Sequence of chain 1.B:
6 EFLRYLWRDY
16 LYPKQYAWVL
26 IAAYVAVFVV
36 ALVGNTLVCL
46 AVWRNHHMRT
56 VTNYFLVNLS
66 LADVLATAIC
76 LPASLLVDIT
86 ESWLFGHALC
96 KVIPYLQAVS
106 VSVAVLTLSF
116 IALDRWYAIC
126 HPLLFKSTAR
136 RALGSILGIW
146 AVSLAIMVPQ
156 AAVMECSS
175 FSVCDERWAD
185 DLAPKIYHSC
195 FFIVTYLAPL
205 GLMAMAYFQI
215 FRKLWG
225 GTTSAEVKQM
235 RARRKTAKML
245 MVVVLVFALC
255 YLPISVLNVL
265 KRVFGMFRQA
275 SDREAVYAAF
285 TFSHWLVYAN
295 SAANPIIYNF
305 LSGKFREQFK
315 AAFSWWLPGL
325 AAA

This protein binds this small molecule.
Small molecule (SMILES): Cc1ccc(-n2nccn2)c(C(=O)N2CCN(c3nc4cc(Cl)ccc4o3)CC[C@H]2C)c1

Binding-site contacts:
Ligand atom O2 contacts residue ASN262 of chain 1.B at 2.9 Å (h-bond).
Ligand atom C27 contacts residue VAL106 of chain 1.B at 3.8 Å (hydrophobic).
Ligand atom C6 contacts residue ILE98 of chain 1.B at 3.7 Å (hydrophobic).
Ligand atom C29 contacts residue HIS288 of chain 1.B at 3.5 Å.
Ligand atom C15 contacts residue GLN155 of chain 1.B at 3.4 Å.
Ligand atom C16 contacts residue GLU180 of chain 1.B at 3.9 Å.
Ligand atom C28 contacts residue ILE258 of chain 1.B at 3.7 Å (hydrophobic).
Ligand atom C28 contacts residue ASN262 of chain 1.B at 3.9 Å.
Ligand atom C21 contacts residue VAL291 of chain 1.B at 3.9 Å (hydrophobic).
Ligand atom O1 contacts residue PRO99 of chain 1.B at 3.5 Å.
Ligand atom C24 contacts residue HIS288 of chain 1.B at 3.8 Å.
Ligand atom CL1 contacts residue SER79 of chain 1.B at 3.5 Å.
Ligand atom C1 contacts residue PRO99 of chain 1.B at 3.7 Å (hydrophobic).
Ligand atom C22 contacts residue TYR292 of chain 1.B at 3.8 Å (hydrophobic).
Ligand atom C16 contacts residue GLN155 of chain 1.B at 3.7 Å.
Ligand atom C29 contacts residue TYR292 of chain 1.B at 3.6 Å (hydrophobic).
Ligand atom C23 contacts residue HIS288 of chain 1.B at 3.5 Å.
Ligand atom C8 contacts residue GLN102 of chain 1.B at 3.7 Å.
Ligand atom C6 contacts residue TYR292 of chain 1.B at 3.9 Å (hydrophobic).
Ligand atom C22 contacts residue HIS288 of chain 1.B at 3.9 Å.
Ligand atom N2 contacts residue PRO99 of chain 1.B at 3.7 Å.
Ligand atom C30 contacts residue PHE195 of chain 1.B at 3.8 Å (hydrophobic).
Ligand atom C7 contacts residue TYR292 of chain 1.B at 3.8 Å (hydrophobic).
Ligand atom C15 contacts residue GLU180 of chain 1.B at 3.4 Å.
Ligand atom C11 contacts residue PRO99 of chain 1.B at 3.6 Å (hydrophobic).
Ligand atom C21 contacts residue GLN102 of chain 1.B at 3.9 Å.
Ligand atom N6 contacts residue ILE258 of chain 1.B at 3.4 Å.
Ligand atom N6 contacts residue ASN262 of chain 1.B at 3.3 Å (h-bond).
Ligand atom O1 contacts residue GLN102 of chain 1.B at 3.2 Å.
Ligand atom C8 contacts residue PRO99 of chain 1.B at 3.7 Å (hydrophobic).
Ligand atom C20 contacts residue ILE258 of chain 1.B at 3.9 Å (hydrophobic).
Ligand atom CL1 contacts residue VAL82 of chain 1.B at 3.6 Å.
Ligand atom C22 contacts residue GLN102 of chain 1.B at 3.9 Å.
Ligand atom C28 contacts residue PHE195 of chain 1.B at 3.9 Å (hydrophobic).
Ligand atom C7 contacts residue GLN102 of chain 1.B at 3.5 Å.
Ligand atom C29 contacts residue SER79 of chain 1.B at 3.8 Å.
Ligand atom C17 contacts residue ASN262 of chain 1.B at 3.6 Å.
Ligand atom CL1 contacts residue ALA78 of chain 1.B at 3.5 Å.
Ligand atom CL1 contacts residue TRP88 of chain 1.B at 3.5 Å.
Ligand atom N5 contacts residue VAL106 of chain 1.B at 3.5 Å.